Sequence of chain 1.B:
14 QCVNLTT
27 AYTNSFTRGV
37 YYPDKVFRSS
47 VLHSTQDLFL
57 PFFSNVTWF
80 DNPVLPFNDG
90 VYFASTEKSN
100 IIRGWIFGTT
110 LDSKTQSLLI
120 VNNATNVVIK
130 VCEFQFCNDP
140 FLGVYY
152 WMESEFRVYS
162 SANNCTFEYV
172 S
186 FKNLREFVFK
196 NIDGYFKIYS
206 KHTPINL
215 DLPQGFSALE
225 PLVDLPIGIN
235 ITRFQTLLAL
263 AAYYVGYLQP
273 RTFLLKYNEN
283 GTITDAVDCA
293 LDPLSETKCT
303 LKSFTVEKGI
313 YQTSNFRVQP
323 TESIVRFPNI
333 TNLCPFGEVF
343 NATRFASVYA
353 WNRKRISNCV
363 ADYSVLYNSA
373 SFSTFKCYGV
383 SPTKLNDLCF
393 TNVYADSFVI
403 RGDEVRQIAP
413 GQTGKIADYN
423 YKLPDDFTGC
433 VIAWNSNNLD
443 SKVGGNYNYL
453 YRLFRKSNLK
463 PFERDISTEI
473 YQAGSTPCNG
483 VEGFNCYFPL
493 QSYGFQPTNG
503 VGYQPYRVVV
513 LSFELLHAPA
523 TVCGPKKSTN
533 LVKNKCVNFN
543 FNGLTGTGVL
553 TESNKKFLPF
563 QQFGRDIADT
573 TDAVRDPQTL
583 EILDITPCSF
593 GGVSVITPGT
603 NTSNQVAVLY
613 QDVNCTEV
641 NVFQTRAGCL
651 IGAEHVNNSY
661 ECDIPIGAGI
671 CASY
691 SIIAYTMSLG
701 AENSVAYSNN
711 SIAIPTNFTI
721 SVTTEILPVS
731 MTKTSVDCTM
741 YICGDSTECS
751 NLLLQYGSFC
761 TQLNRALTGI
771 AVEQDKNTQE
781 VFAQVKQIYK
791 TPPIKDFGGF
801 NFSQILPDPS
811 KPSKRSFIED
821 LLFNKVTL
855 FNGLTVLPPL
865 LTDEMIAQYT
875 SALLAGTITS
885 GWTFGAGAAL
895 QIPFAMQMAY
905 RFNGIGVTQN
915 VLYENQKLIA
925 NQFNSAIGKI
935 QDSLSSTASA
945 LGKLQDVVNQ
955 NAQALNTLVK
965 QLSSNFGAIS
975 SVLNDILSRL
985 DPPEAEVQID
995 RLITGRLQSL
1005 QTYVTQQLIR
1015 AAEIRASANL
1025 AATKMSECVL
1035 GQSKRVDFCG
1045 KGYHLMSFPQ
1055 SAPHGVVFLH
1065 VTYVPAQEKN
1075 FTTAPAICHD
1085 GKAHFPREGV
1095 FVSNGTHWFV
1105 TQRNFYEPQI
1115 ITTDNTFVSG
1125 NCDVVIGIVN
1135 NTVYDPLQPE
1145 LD

Binding-site contacts:
Ligand atom O7 contacts residue ASN165 of chain 1.B at 3.2 Å (h-bond).
Ligand atom C8 contacts residue ASN164 of chain 1.B at 3.5 Å.
Ligand atom C2 contacts residue ASN165 of chain 1.B at 2.4 Å.
Ligand atom C3 contacts residue ASN165 of chain 1.B at 3.8 Å.
Ligand atom C1 contacts residue ASN165 of chain 1.B at 1.4 Å.
Ligand atom C8 contacts residue GLU132 of chain 1.B at 3.7 Å.
Ligand atom C8 contacts residue ASN165 of chain 1.B at 4.4 Å.
Ligand atom C4 contacts residue ASN165 of chain 1.B at 4.2 Å.
Ligand atom C7 contacts residue GLU132 of chain 1.B at 4.0 Å.
Ligand atom C7 contacts residue ASN165 of chain 1.B at 3.2 Å.
Ligand atom O5 contacts residue ASN165 of chain 1.B at 2.4 Å (h-bond).
Ligand atom C7 contacts residue ASN164 of chain 1.B at 4.0 Å.
Ligand atom O7 contacts residue GLU132 of chain 1.B at 3.9 Å.
Ligand atom N2 contacts residue ASN164 of chain 1.B at 3.7 Å.
Ligand atom N2 contacts residue ASN165 of chain 1.B at 2.9 Å (h-bond).
Ligand atom C5 contacts residue ASN165 of chain 1.B at 3.7 Å.

The protein below binds the small molecule below.
Small molecule (SMILES): CC(=O)N[C@@H]1[C@@H](O)[C@H](O)[C@@H](CO)O[C@H]1O